Sequence of chain 1.D:
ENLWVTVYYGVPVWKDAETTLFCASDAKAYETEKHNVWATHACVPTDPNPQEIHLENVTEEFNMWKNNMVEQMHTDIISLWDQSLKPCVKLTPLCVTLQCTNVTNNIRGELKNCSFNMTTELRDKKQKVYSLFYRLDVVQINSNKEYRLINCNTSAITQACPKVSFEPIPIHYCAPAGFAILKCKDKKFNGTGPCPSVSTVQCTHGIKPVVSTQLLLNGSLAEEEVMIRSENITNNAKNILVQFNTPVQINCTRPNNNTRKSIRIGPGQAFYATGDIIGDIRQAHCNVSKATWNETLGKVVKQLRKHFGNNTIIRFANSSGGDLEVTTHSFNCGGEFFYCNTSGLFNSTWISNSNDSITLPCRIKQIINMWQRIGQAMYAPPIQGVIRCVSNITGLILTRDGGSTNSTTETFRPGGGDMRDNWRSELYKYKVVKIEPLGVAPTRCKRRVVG

Binding-site contacts:
Ligand atom C4 contacts residue ASN271 of chain 1.D at 4.2 Å.
Ligand atom C3 contacts residue ASN271 of chain 1.D at 3.8 Å.
Ligand atom O6 contacts residue ILE292 of chain 1.D at 3.6 Å.
Ligand atom N2 contacts residue ASN271 of chain 1.D at 2.8 Å (h-bond).
Ligand atom C5 contacts residue ILE292 of chain 1.D at 4.0 Å (hydrophobic).
Ligand atom O5 contacts residue ASN271 of chain 1.D at 2.4 Å (h-bond).
Ligand atom C1 contacts residue ASN271 of chain 1.D at 1.4 Å.
Ligand atom C6 contacts residue ILE292 of chain 1.D at 3.5 Å (hydrophobic).
Ligand atom O5 contacts residue ILE292 of chain 1.D at 3.2 Å.
Ligand atom C1 contacts residue ILE292 of chain 1.D at 4.3 Å (hydrophobic).
Ligand atom C2 contacts residue ASN271 of chain 1.D at 2.5 Å.
Ligand atom C5 contacts residue ASN271 of chain 1.D at 3.7 Å.
Ligand atom C8 contacts residue ASN271 of chain 1.D at 4.2 Å.
Ligand atom C7 contacts residue ASN271 of chain 1.D at 3.8 Å.

This protein binds this small molecule.
Small molecule (SMILES): CC(=O)N[C@H]1[C@H](O[C@H]2[C@H](O)[C@@H](NC(C)=O)CO[C@@H]2CO)O[C@H](CO)[C@@H](O[C@@H]2O[C@H](CO[C@H]3O[C@H](CO[C@H]4O[C@H](CO)[C@@H](O)[C@H](O)[C@@H]4O)[C@@H](O)[C@H](O)[C@@H]3O)[C@@H](O)[C@H](O[C@H]3O[C@H](CO)[C@@H](O)[C@H](O)[C@@H]3O)[C@@H]2O)[C@@H]1O